Sequence of chain 2.A:
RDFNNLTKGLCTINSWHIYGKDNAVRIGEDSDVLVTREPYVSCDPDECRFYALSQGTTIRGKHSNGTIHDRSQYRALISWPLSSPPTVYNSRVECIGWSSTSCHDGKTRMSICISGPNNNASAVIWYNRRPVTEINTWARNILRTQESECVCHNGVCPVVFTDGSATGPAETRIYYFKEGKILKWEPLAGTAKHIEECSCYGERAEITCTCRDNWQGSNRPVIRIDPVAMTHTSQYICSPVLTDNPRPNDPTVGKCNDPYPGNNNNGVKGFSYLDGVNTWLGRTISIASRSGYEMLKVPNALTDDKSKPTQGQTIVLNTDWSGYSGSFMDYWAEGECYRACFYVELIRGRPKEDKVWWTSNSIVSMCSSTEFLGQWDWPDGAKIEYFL

Sequence of chain 4.A:
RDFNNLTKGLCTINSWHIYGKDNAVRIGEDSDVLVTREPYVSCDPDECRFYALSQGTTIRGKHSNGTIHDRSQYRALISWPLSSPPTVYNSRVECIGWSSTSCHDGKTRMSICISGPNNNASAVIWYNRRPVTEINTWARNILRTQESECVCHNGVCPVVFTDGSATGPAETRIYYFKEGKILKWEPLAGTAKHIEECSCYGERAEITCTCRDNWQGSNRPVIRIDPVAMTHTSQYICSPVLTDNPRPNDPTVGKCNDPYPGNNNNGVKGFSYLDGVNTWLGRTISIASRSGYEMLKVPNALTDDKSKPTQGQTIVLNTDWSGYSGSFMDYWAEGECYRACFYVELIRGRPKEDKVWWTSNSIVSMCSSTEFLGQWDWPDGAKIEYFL

A small-molecule ligand and the protein it binds are described below.
Small molecule (SMILES): CC(=O)N[C@H]1[C@H](O[C@H]2[C@H](O)[C@@H](NC(C)=O)CO[C@@H]2CO)O[C@H](CO)[C@@H](O[C@@H]2O[C@H](CO[C@H]3O[C@H](CO[C@H]4O[C@H](CO)[C@@H](O)[C@H](O)[C@@H]4O)[C@@H](O)[C@H](O[C@H]4O[C@H](CO)[C@@H](O)[C@H](O)[C@@H]4O)[C@@H]3O)[C@@H](O)[C@H](O[C@H]3O[C@H](CO)[C@@H](O)[C@H](O)[C@@H]3O[C@H]3O[C@H](CO)[C@@H](O)[C@H](O)[C@@H]3O[C@H]3O[C@H](CO)[C@@H](O)[C@H](O)[C@@H]3O)[C@@H]2O)[C@@H]1O

Binding-site contacts:
Ligand atom C5 contacts residue ASN120 of chain 2.A at 3.6 Å.
Ligand atom O3 contacts residue ARG283 of chain 4.A at 3.0 Å (salt-bridge).
Ligand atom O5 contacts residue ASN120 of chain 2.A at 2.3 Å (h-bond).
Ligand atom C6 contacts residue PRO309 of chain 4.A at 3.7 Å (hydrophobic).
Ligand atom O3 contacts residue GLU294 of chain 4.A at 2.7 Å (salt-bridge).
Ligand atom O5 contacts residue GLY374 of chain 4.A at 3.3 Å.
Ligand atom O4 contacts residue ARG247 of chain 4.A at 3.3 Å (salt-bridge).
Ligand atom O6 contacts residue ASP250 of chain 4.A at 2.5 Å (salt-bridge).
Ligand atom N2 contacts residue ASN120 of chain 2.A at 2.8 Å (h-bond).
Ligand atom C6 contacts residue LEU373 of chain 4.A at 3.3 Å (hydrophobic).
Ligand atom O5 contacts residue GLN375 of chain 4.A at 3.4 Å (h-bond).
Ligand atom O3 contacts residue GLY312 of chain 4.A at 3.1 Å (h-bond).
Ligand atom O3 contacts residue ASN249 of chain 4.A at 2.6 Å (h-bond).
Ligand atom C2 contacts residue ASN249 of chain 4.A at 3.6 Å.
Ligand atom C3 contacts residue GLU294 of chain 4.A at 3.2 Å.
Ligand atom O6 contacts residue LYS308 of chain 4.A at 2.9 Å (salt-bridge).
Ligand atom O3 contacts residue GLN311 of chain 4.A at 3.2 Å.
Ligand atom O3 contacts residue ASP250 of chain 4.A at 3.0 Å (salt-bridge).
Ligand atom C6 contacts residue ASP250 of chain 4.A at 3.4 Å.
Ligand atom O4 contacts residue GLU294 of chain 4.A at 2.8 Å (salt-bridge).
Ligand atom N2 contacts residue ARG140 of chain 2.A at 3.5 Å (salt-bridge).
Ligand atom O4 contacts residue GLY312 of chain 4.A at 3.6 Å (h-bond).
Ligand atom O6 contacts residue ILE285 of chain 4.A at 2.8 Å (h-bond).
Ligand atom O2 contacts residue LEU296 of chain 4.A at 3.5 Å.
Ligand atom C3 contacts residue GLY312 of chain 4.A at 3.3 Å.
Ligand atom O5 contacts residue GLY312 of chain 4.A at 3.6 Å (h-bond).
Ligand atom C2 contacts residue ASN120 of chain 2.A at 2.4 Å.
Ligand atom C7 contacts residue ASN120 of chain 2.A at 3.5 Å.
Ligand atom O2 contacts residue GLY312 of chain 4.A at 3.2 Å.
Ligand atom C1 contacts residue ASN120 of chain 2.A at 1.4 Å.
Ligand atom O5 contacts residue ASP250 of chain 4.A at 3.4 Å (salt-bridge).
Ligand atom C6 contacts residue THR310 of chain 4.A at 3.7 Å.
Ligand atom O2 contacts residue ASN249 of chain 4.A at 3.0 Å (h-bond).
Ligand atom C6 contacts residue ILE285 of chain 4.A at 3.6 Å (hydrophobic).
Ligand atom C4 contacts residue GLU294 of chain 4.A at 3.5 Å.
Ligand atom O4 contacts residue ILE287 of chain 4.A at 3.5 Å.
Ligand atom C3 contacts residue ASN249 of chain 4.A at 3.6 Å.
Ligand atom C8 contacts residue PHE372 of chain 4.A at 3.7 Å (hydrophobic).
Ligand atom O4 contacts residue ARG283 of chain 4.A at 3.6 Å (salt-bridge).
Ligand atom O6 contacts residue GLN375 of chain 4.A at 3.0 Å.